The small molecule below binds the protein below.
Small molecule (SMILES): CC(=O)N[C@@H]1[C@@H](O)[C@H](O)[C@@H](CO)O[C@H]1O

Sequence of chain 2.A:
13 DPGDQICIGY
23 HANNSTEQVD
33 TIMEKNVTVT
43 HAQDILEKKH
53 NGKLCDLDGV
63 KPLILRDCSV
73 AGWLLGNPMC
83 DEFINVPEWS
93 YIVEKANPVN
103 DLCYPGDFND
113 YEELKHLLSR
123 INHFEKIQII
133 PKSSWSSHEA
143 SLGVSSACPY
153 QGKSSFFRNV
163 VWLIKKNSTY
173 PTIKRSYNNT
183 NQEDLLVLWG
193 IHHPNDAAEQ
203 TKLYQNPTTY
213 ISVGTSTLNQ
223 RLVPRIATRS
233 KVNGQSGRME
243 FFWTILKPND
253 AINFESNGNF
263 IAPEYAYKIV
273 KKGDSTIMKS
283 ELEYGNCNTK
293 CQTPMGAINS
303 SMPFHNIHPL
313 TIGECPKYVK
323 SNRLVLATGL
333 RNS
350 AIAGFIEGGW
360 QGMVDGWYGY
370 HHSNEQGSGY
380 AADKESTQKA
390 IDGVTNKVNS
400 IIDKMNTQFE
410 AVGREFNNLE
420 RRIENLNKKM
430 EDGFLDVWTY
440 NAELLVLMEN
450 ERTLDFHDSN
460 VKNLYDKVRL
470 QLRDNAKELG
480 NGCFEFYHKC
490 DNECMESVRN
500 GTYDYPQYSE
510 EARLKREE

Binding-site contacts:
Ligand atom C3 contacts residue ASN169 of chain 2.A at 3.7 Å.
Ligand atom C2 contacts residue ASN169 of chain 2.A at 2.5 Å.
Ligand atom O6 contacts residue ASN169 of chain 2.A at 3.5 Å (h-bond).
Ligand atom O7 contacts residue ASN169 of chain 2.A at 4.3 Å.
Ligand atom C7 contacts residue ASN169 of chain 2.A at 4.3 Å.
Ligand atom C5 contacts residue ASN169 of chain 2.A at 3.1 Å.
Ligand atom C6 contacts residue ASN169 of chain 2.A at 3.2 Å.
Ligand atom O5 contacts residue ASN169 of chain 2.A at 2.2 Å (h-bond).
Ligand atom N2 contacts residue ASN169 of chain 2.A at 3.6 Å (h-bond).
Ligand atom C1 contacts residue ASN169 of chain 2.A at 1.4 Å.
Ligand atom C4 contacts residue ASN169 of chain 2.A at 3.9 Å.